A protein and the small-molecule ligand that binds it are described below.
Small molecule (SMILES): CCCCCCCCCCO[C@@H]1O[C@H](CO)[C@@H](O[C@H]2O[C@H](CO)[C@@H](O)[C@H](O)[C@H]2O)[C@H](O)[C@H]1O

Binding-site contacts:
Ligand atom C6 contacts residue TRP451 of chain 1.A at 3.9 Å (hydrophobic).
Ligand atom O61 contacts residue TRP451 of chain 1.A at 3.4 Å.
Ligand atom C9 contacts residue DMU1 of chain 1.L at 4.0 Å.
Ligand atom C18 contacts residue PRO449 of chain 1.A at 3.7 Å (hydrophobic).
Ligand atom C43 contacts residue LEU509 of chain 1.A at 3.7 Å (hydrophobic).
Ligand atom O61 contacts residue DMU1 of chain 1.L at 3.0 Å (h-bond).
Ligand atom C25 contacts residue PHE510 of chain 1.A at 4.2 Å (hydrophobic).
Ligand atom C37 contacts residue PHE510 of chain 1.A at 3.9 Å (hydrophobic).
Ligand atom C6 contacts residue TYR517 of chain 1.A at 3.7 Å (hydrophobic).
Ligand atom O55 contacts residue DMU1 of chain 1.L at 4.0 Å.
Ligand atom C19 contacts residue TRP451 of chain 1.A at 3.8 Å (hydrophobic).
Ligand atom C57 contacts residue TRP451 of chain 1.A at 4.1 Å (hydrophobic).
Ligand atom C3 contacts residue DMU1 of chain 1.L at 3.6 Å.
Ligand atom O5 contacts residue TYR517 of chain 1.A at 4.1 Å.
Ligand atom C19 contacts residue TYR517 of chain 1.A at 4.1 Å (hydrophobic).
Ligand atom C4 contacts residue TYR517 of chain 1.A at 3.9 Å (hydrophobic).
Ligand atom C18 contacts residue TYR517 of chain 1.A at 3.8 Å (hydrophobic).
Ligand atom C22 contacts residue PRO449 of chain 1.A at 4.1 Å (hydrophobic).
Ligand atom C31 contacts residue GLY513 of chain 1.A at 3.8 Å.
Ligand atom O5 contacts residue TRP451 of chain 1.A at 3.1 Å (h-bond).
Ligand atom C4 contacts residue TRP451 of chain 1.A at 4.1 Å (hydrophobic).
Ligand atom C31 contacts residue VAL514 of chain 1.A at 4.0 Å (hydrophobic).
Ligand atom O7 contacts residue DMU1 of chain 1.L at 4.2 Å.
Ligand atom C10 contacts residue DMU1 of chain 1.L at 3.7 Å.
Ligand atom C18 contacts residue TRP451 of chain 1.A at 3.7 Å (hydrophobic).
Ligand atom C43 contacts residue DMU1 of chain 1.L at 4.2 Å.
Ligand atom C22 contacts residue TYR517 of chain 1.A at 3.7 Å (hydrophobic).
Ligand atom O6 contacts residue DMU1 of chain 1.L at 3.9 Å.
Ligand atom O16 contacts residue TRP451 of chain 1.A at 3.3 Å.
Ligand atom C40 contacts residue GLY513 of chain 1.A at 4.0 Å.
Ligand atom C57 contacts residue PRO449 of chain 1.A at 4.0 Å (hydrophobic).
Ligand atom O1 contacts residue DMU1 of chain 1.L at 2.9 Å (h-bond).
Ligand atom C2 contacts residue DMU1 of chain 1.L at 4.2 Å.
Ligand atom C25 contacts residue VAL514 of chain 1.A at 3.8 Å (hydrophobic).
Ligand atom C57 contacts residue DMU1 of chain 1.L at 4.2 Å.
Ligand atom C34 contacts residue PHE510 of chain 1.A at 4.0 Å (hydrophobic).
Ligand atom C28 contacts residue GLY513 of chain 1.A at 4.3 Å.
Ligand atom C11 contacts residue DMU1 of chain 1.L at 4.0 Å.
Ligand atom O5 contacts residue PRO449 of chain 1.A at 4.0 Å.
Ligand atom C31 contacts residue PHE510 of chain 1.A at 3.9 Å (hydrophobic).

Sequence of chain 1.A:
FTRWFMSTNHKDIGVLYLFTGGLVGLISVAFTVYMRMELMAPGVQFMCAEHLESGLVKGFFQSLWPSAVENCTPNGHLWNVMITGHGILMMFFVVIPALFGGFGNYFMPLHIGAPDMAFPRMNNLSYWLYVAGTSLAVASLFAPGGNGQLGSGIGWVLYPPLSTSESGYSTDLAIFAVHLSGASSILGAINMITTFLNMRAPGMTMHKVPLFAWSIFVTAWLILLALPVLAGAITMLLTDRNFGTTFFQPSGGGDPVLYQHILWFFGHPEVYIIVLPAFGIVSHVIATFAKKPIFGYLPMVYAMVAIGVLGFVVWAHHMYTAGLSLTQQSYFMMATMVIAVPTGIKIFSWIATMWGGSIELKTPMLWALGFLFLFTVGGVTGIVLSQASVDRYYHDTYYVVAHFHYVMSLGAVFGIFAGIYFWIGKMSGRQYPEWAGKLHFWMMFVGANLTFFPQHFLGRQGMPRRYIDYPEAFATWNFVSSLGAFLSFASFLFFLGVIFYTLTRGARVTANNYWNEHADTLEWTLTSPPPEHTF